Binding-site contacts:
Ligand atom O7 contacts residue LYS147 of chain 1.C at 3.6 Å.
Ligand atom O5 contacts residue ASN149 of chain 1.C at 4.1 Å.
Ligand atom N2 contacts residue LYS147 of chain 1.C at 3.9 Å.
Ligand atom C8 contacts residue LYS147 of chain 1.C at 3.6 Å.
Ligand atom C8 contacts residue ASN148 of chain 1.C at 3.9 Å.
Ligand atom C1 contacts residue ASN149 of chain 1.C at 3.4 Å.
Ligand atom C7 contacts residue LYS147 of chain 1.C at 3.6 Å.

This protein binds this small molecule.
Small molecule (SMILES): CC(=O)N[C@@H]1[C@@H](O)[C@H](O)[C@@H](CO)O[C@H]1O

Sequence of chain 1.C:
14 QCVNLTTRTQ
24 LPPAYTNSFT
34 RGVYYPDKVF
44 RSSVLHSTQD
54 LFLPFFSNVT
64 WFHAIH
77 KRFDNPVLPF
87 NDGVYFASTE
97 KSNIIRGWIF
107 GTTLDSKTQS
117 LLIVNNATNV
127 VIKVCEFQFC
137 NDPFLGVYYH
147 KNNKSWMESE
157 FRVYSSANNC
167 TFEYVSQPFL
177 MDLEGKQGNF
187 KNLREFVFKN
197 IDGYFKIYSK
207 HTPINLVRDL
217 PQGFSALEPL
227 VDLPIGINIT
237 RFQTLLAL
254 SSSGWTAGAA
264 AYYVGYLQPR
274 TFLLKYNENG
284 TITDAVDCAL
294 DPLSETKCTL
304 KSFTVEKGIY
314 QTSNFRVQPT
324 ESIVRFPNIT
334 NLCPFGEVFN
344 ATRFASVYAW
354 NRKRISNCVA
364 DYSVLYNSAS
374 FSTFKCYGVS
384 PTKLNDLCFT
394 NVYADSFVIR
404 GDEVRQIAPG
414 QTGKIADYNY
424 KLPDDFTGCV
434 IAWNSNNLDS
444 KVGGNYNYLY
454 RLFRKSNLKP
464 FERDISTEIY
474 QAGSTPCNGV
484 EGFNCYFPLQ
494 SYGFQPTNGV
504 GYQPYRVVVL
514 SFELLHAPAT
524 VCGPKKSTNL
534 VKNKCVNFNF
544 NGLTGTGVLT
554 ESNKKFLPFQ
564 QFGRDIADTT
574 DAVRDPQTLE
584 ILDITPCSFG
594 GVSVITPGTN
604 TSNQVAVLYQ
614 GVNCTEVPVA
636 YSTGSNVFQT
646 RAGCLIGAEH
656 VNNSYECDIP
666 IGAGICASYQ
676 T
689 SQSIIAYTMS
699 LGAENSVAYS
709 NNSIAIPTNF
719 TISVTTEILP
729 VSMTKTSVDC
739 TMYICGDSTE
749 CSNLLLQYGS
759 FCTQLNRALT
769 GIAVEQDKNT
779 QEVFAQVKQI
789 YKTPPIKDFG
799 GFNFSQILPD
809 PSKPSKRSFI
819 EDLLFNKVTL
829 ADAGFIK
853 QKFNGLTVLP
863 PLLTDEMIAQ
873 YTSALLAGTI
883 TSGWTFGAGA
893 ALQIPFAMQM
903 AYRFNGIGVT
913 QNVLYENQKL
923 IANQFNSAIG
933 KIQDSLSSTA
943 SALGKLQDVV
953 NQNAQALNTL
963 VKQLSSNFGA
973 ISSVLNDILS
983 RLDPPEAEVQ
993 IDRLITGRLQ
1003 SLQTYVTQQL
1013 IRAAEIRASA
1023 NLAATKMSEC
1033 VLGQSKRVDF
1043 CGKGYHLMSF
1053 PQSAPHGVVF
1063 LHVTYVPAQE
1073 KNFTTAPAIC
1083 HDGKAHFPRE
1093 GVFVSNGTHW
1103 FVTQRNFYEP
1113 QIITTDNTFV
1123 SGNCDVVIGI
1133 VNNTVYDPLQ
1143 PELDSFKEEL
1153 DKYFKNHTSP